A protein and the small-molecule ligand that binds it are described below.
Small molecule (SMILES): Nc1nc2c(ncn2[C@@H]2O[C@H](CO[P](=O)(O)OP(=O)(O)O)[C@@H](O[P](=O)(O)OP(=O)(O)O)[C@H]2O)c(=O)[nH]1

Binding-site contacts:
Ligand atom N1 contacts residue ILE277 of chain 1.A at 3.1 Å.
Ligand atom O2B contacts residue LYS44 of chain 1.A at 2.9 Å (salt-bridge).
Ligand atom N2 contacts residue ASP163 of chain 1.A at 2.7 Å (salt-bridge).
Ligand atom PA contacts residue GLY43 of chain 1.A at 3.6 Å.
Ligand atom O3B contacts residue THR45 of chain 1.A at 2.7 Å (h-bond).
Ligand atom C5' contacts residue ASP41 of chain 1.A at 3.6 Å.
Ligand atom O3B contacts residue LYS44 of chain 1.A at 3.4 Å (salt-bridge).
Ligand atom C2 contacts residue ILE277 of chain 1.A at 3.6 Å (hydrophobic).
Ligand atom N1 contacts residue ASP163 of chain 1.A at 3.0 Å (salt-bridge).
Ligand atom O6 contacts residue ALA276 of chain 1.A at 2.9 Å (h-bond).
Ligand atom O3A contacts residue LYS44 of chain 1.A at 3.7 Å.
Ligand atom O6 contacts residue LYS161 of chain 1.A at 3.6 Å.
Ligand atom O1B contacts residue HIS110 of chain 1.A at 2.9 Å (h-bond).
Ligand atom N7 contacts residue ASN160 of chain 1.A at 3.2 Å (h-bond).
Ligand atom N7 contacts residue ILE277 of chain 1.A at 3.6 Å.
Ligand atom O2D contacts residue LYS68 of chain 1.A at 2.7 Å (salt-bridge).
Ligand atom PB contacts residue GLY43 of chain 1.A at 3.6 Å.
Ligand atom O2B contacts residue GLY43 of chain 1.A at 2.9 Å (h-bond).
Ligand atom O4' contacts residue LYS161 of chain 1.A at 3.6 Å (salt-bridge).
Ligand atom O6 contacts residue ILE277 of chain 1.A at 3.0 Å (h-bond).
Ligand atom N2 contacts residue ARG164 of chain 1.A at 3.4 Å.
Ligand atom O6 contacts residue SER275 of chain 1.A at 3.3 Å.
Ligand atom O1A contacts residue THR45 of chain 1.A at 3.3 Å (h-bond).
Ligand atom O2' contacts residue LYS68 of chain 1.A at 3.5 Å (salt-bridge).
Ligand atom O1B contacts residue ASP41 of chain 1.A at 3.0 Å (salt-bridge).
Ligand atom C8 contacts residue THR46 of chain 1.A at 3.3 Å.
Ligand atom O2A contacts residue LYS68 of chain 1.A at 3.6 Å.
Ligand atom O6 contacts residue ASN160 of chain 1.A at 3.1 Å (h-bond).
Ligand atom O2B contacts residue ASP41 of chain 1.A at 3.5 Å (salt-bridge).
Ligand atom PB contacts residue LYS44 of chain 1.A at 3.6 Å.
Ligand atom O1A contacts residue THR46 of chain 1.A at 2.7 Å (h-bond).
Ligand atom C6 contacts residue LYS161 of chain 1.A at 3.5 Å.
Ligand atom C2 contacts residue ASP163 of chain 1.A at 3.3 Å.
Ligand atom O3A contacts residue GLY43 of chain 1.A at 3.0 Å (h-bond).
Ligand atom O1A contacts residue GLY43 of chain 1.A at 3.2 Å.
Ligand atom C5 contacts residue ASN160 of chain 1.A at 3.6 Å.
Ligand atom O2B contacts residue ALA42 of chain 1.A at 3.1 Å (h-bond).
Ligand atom C5 contacts residue ILE277 of chain 1.A at 3.4 Å (hydrophobic).
Ligand atom C6 contacts residue ILE277 of chain 1.A at 3.2 Å (hydrophobic).
Ligand atom O3A contacts residue ASP41 of chain 1.A at 3.6 Å.

Sequence of chain 1.B:
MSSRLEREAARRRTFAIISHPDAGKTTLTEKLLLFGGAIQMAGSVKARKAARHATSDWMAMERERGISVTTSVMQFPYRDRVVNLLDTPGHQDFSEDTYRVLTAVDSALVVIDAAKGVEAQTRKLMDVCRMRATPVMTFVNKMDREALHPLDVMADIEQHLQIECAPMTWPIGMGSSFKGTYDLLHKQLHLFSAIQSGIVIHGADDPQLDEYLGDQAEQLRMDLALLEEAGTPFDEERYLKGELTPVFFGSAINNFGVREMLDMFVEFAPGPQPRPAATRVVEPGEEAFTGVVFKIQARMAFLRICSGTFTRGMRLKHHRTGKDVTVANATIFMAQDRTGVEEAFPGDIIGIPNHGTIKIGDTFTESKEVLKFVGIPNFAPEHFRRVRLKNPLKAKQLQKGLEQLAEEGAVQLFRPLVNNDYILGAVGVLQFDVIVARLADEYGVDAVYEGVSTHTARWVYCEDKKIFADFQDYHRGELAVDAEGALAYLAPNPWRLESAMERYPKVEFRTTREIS

Sequence of chain 1.A:
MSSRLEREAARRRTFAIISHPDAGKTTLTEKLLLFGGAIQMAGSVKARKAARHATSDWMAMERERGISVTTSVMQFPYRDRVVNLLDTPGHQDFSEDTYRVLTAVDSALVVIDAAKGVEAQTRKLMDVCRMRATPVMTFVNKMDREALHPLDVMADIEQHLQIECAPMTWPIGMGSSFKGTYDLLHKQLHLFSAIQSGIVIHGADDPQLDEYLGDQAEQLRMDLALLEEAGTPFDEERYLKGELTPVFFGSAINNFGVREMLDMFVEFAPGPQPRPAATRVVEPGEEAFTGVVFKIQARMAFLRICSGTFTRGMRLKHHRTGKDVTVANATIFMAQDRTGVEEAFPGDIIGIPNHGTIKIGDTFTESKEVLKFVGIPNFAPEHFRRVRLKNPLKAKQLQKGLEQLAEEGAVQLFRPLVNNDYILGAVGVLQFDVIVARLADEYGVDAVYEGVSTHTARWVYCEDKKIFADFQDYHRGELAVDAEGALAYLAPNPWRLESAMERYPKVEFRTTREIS